This protein binds this small molecule.
Small molecule (SMILES): CC(=O)N[C@H]1[C@H](O[C@H]2[C@H](O)[C@@H](NC(C)=O)CO[C@@H]2CO)O[C@H](CO)[C@@H](O)[C@@H]1O

Binding-site contacts:
Ligand atom C3 contacts residue ASN11 of chain 1.E at 3.9 Å.
Ligand atom C5 contacts residue ASN11 of chain 1.E at 3.7 Å.
Ligand atom N2 contacts residue ASN11 of chain 1.E at 2.9 Å (h-bond).
Ligand atom C1 contacts residue ASN11 of chain 1.E at 1.4 Å.
Ligand atom C7 contacts residue ASN11 of chain 1.E at 4.1 Å.
Ligand atom C4 contacts residue ASN11 of chain 1.E at 4.3 Å.
Ligand atom O5 contacts residue ASN11 of chain 1.E at 2.5 Å (h-bond).
Ligand atom C2 contacts residue ASN11 of chain 1.E at 2.6 Å.

Sequence of chain 1.E:
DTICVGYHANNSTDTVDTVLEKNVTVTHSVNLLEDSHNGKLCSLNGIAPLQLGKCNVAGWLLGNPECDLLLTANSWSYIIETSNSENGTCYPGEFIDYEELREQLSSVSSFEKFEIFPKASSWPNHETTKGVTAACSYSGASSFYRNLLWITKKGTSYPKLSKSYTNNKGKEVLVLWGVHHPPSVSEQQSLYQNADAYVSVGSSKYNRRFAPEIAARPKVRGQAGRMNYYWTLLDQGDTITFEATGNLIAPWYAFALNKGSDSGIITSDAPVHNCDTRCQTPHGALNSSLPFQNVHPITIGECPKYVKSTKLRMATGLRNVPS